Sequence of chain 1.B:
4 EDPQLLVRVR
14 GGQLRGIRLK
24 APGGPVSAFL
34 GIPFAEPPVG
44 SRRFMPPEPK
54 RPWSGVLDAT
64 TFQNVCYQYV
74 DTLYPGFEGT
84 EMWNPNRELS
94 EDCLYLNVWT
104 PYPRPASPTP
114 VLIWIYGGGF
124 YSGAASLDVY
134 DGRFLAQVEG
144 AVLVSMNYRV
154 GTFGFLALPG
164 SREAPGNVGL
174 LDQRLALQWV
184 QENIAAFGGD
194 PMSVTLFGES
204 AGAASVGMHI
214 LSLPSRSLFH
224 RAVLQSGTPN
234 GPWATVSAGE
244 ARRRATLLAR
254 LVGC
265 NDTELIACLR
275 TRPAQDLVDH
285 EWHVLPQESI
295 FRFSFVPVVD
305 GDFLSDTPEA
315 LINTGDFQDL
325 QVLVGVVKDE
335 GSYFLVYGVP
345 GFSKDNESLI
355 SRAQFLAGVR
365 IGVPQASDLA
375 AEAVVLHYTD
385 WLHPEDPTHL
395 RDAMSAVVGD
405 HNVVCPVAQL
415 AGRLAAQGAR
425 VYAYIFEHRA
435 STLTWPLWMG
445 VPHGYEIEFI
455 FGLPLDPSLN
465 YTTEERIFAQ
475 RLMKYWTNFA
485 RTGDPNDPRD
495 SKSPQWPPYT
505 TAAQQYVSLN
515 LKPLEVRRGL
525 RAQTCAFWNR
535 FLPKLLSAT

Binding-site contacts:
Ligand atom O6 contacts residue SER347 of chain 1.B at 4.4 Å.
Ligand atom C7 contacts residue ASN350 of chain 1.B at 3.2 Å.
Ligand atom C8 contacts residue SER352 of chain 1.B at 3.7 Å.
Ligand atom C3 contacts residue ASN350 of chain 1.B at 3.8 Å.
Ligand atom C2 contacts residue ASN350 of chain 1.B at 2.4 Å.
Ligand atom C8 contacts residue GLU351 of chain 1.B at 4.5 Å.
Ligand atom C1 contacts residue ASN350 of chain 1.B at 1.4 Å.
Ligand atom N2 contacts residue GLY345 of chain 1.B at 4.1 Å.
Ligand atom C6 contacts residue SER347 of chain 1.B at 4.3 Å.
Ligand atom C3 contacts residue GLY345 of chain 1.B at 4.2 Å.
Ligand atom O5 contacts residue SER347 of chain 1.B at 3.6 Å.
Ligand atom O5 contacts residue ASN350 of chain 1.B at 2.4 Å (h-bond).
Ligand atom C8 contacts residue LEU353 of chain 1.B at 3.6 Å (hydrophobic).
Ligand atom C5 contacts residue SER347 of chain 1.B at 3.8 Å.
Ligand atom N2 contacts residue ASN350 of chain 1.B at 2.8 Å (h-bond).
Ligand atom O7 contacts residue ASN350 of chain 1.B at 3.7 Å.
Ligand atom O4 contacts residue GLY345 of chain 1.B at 4.3 Å.
Ligand atom C1 contacts residue SER347 of chain 1.B at 3.8 Å.
Ligand atom C4 contacts residue ASN350 of chain 1.B at 4.2 Å.
Ligand atom C5 contacts residue ASN350 of chain 1.B at 3.7 Å.
Ligand atom C8 contacts residue ASN350 of chain 1.B at 3.6 Å.

This protein binds this small molecule.
Small molecule (SMILES): CC(=O)N[C@@H]1[C@@H](O)[C@H](O)[C@@H](CO)O[C@H]1O